Sequence of chain 1.A:
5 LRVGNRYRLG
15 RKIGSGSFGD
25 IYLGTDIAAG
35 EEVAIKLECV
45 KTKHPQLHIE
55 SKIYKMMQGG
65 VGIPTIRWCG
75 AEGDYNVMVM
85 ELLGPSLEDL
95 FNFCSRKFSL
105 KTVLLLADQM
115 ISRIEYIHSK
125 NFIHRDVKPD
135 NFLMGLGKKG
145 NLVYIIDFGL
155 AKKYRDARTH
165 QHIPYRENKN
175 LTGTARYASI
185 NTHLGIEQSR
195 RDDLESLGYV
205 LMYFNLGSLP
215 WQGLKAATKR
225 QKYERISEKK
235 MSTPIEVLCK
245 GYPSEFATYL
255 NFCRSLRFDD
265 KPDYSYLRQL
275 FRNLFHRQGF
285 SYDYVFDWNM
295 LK

This small molecule binds to this protein.
Small molecule (SMILES): CN(C)CCCS(=O)(=O)NC1CCC(n2cnc(-c3ccc(F)cc3)c2-c2ccnc3[nH]ccc23)CC1

Binding-site contacts:
Ligand atom C22 contacts residue ALA38 of chain 1.A at 3.5 Å (hydrophobic).
Ligand atom C2 contacts residue ILE25 of chain 1.A at 3.5 Å (hydrophobic).
Ligand atom C4 contacts residue TYR58 of chain 1.A at 3.9 Å (hydrophobic).
Ligand atom N4 contacts residue GLU85 of chain 1.A at 2.9 Å (salt-bridge).
Ligand atom F contacts residue MET82 of chain 1.A at 3.1 Å.
Ligand atom N4 contacts residue ALA38 of chain 1.A at 3.8 Å.
Ligand atom N3 contacts residue ILE150 of chain 1.A at 3.9 Å.
Ligand atom O contacts residue GLY18 of chain 1.A at 3.5 Å.
Ligand atom C23 contacts residue PRO68 of chain 1.A at 3.9 Å (hydrophobic).
Ligand atom C23 contacts residue LEU87 of chain 1.A at 3.5 Å (hydrophobic).
Ligand atom C19 contacts residue ILE150 of chain 1.A at 3.6 Å (hydrophobic).
Ligand atom C6 contacts residue ILE25 of chain 1.A at 3.4 Å (hydrophobic).
Ligand atom C23 contacts residue MET84 of chain 1.A at 3.5 Å (hydrophobic).
Ligand atom C contacts residue MET84 of chain 1.A at 3.2 Å (hydrophobic).
Ligand atom C7 contacts residue ILE25 of chain 1.A at 3.8 Å (hydrophobic).
Ligand atom C19 contacts residue ILE25 of chain 1.A at 3.6 Å (hydrophobic).
Ligand atom N3 contacts residue ILE25 of chain 1.A at 3.1 Å.
Ligand atom O contacts residue SER19 of chain 1.A at 2.8 Å (h-bond).
Ligand atom C3 contacts residue MET84 of chain 1.A at 3.8 Å (hydrophobic).
Ligand atom N5 contacts residue LEU87 of chain 1.A at 3.1 Å (h-bond).
Ligand atom C18 contacts residue ASP134 of chain 1.A at 3.9 Å.
Ligand atom C5 contacts residue ILE25 of chain 1.A at 3.5 Å (hydrophobic).
Ligand atom C2 contacts residue ALA38 of chain 1.A at 3.8 Å (hydrophobic).
Ligand atom C1 contacts residue ALA38 of chain 1.A at 3.8 Å (hydrophobic).
Ligand atom C23 contacts residue GLU85 of chain 1.A at 3.6 Å.
Ligand atom C22 contacts residue LEU87 of chain 1.A at 3.6 Å (hydrophobic).
Ligand atom N contacts residue ILE150 of chain 1.A at 3.6 Å.
Ligand atom C3 contacts residue MET82 of chain 1.A at 3.8 Å (hydrophobic).
Ligand atom N5 contacts residue ALA38 of chain 1.A at 3.4 Å.
Ligand atom C1 contacts residue MET84 of chain 1.A at 3.6 Å (hydrophobic).
Ligand atom C18 contacts residue ILE150 of chain 1.A at 3.8 Å (hydrophobic).
Ligand atom C26 contacts residue ILE25 of chain 1.A at 3.8 Å (hydrophobic).
Ligand atom C21 contacts residue LEU137 of chain 1.A at 3.8 Å (hydrophobic).
Ligand atom C25 contacts residue ALA38 of chain 1.A at 3.7 Å (hydrophobic).
Ligand atom C contacts residue LYS40 of chain 1.A at 3.9 Å.
Ligand atom F contacts residue MET84 of chain 1.A at 2.9 Å.
Ligand atom C25 contacts residue ILE17 of chain 1.A at 3.9 Å (hydrophobic).
Ligand atom C20 contacts residue LEU137 of chain 1.A at 3.8 Å (hydrophobic).
Ligand atom C26 contacts residue ILE17 of chain 1.A at 3.9 Å (hydrophobic).
Ligand atom N4 contacts residue LEU87 of chain 1.A at 3.4 Å.